Sequence of chain 2.B:
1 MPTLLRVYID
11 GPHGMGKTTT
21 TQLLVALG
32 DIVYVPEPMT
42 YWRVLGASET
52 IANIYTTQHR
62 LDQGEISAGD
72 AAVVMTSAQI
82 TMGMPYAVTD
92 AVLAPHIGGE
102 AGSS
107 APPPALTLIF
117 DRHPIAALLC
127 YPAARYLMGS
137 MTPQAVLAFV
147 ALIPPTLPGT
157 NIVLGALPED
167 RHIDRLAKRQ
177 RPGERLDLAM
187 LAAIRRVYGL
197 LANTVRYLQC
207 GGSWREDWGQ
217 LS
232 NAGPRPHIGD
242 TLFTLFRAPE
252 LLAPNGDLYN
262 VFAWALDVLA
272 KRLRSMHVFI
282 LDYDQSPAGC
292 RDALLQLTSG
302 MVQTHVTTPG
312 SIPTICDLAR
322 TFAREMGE

This protein binds this small molecule.
Small molecule (SMILES): O=c1[nH]c(=O)n([C@H]2C[C@H](O)[C@@H](CO)O2)cc1I

Binding-site contacts:
Ligand atom C2 contacts residue GLN80 of chain 2.B at 3.8 Å.
Ligand atom I contacts residue ARG118 of chain 2.B at 3.9 Å.
Ligand atom C2' contacts residue TYR127 of chain 2.B at 3.9 Å (hydrophobic).
Ligand atom O5' contacts residue ARG177 of chain 2.B at 3.5 Å (salt-bridge).
Ligand atom C4 contacts residue TYR127 of chain 2.B at 3.6 Å (hydrophobic).
Ligand atom C4 contacts residue GLN80 of chain 2.B at 3.5 Å.
Ligand atom O3' contacts residue GLU180 of chain 2.B at 2.6 Å (salt-bridge).
Ligand atom N3 contacts residue GLN80 of chain 2.B at 3.1 Å (h-bond).
Ligand atom O2 contacts residue ILE55 of chain 2.B at 3.5 Å.
Ligand atom C2' contacts residue TYR56 of chain 2.B at 3.7 Å (hydrophobic).
Ligand atom C5 contacts residue MET83 of chain 2.B at 3.3 Å (hydrophobic).
Ligand atom C2 contacts residue TYR127 of chain 2.B at 3.7 Å (hydrophobic).
Ligand atom C1' contacts residue TYR56 of chain 2.B at 4.0 Å (hydrophobic).
Ligand atom O4 contacts residue GLN80 of chain 2.B at 2.8 Å (h-bond).
Ligand atom O4' contacts residue ILE52 of chain 2.B at 2.8 Å.
Ligand atom N3 contacts residue TYR127 of chain 2.B at 3.5 Å.
Ligand atom O5' contacts residue GLU38 of chain 2.B at 3.5 Å (salt-bridge).
Ligand atom C3' contacts residue TYR56 of chain 2.B at 3.6 Å (hydrophobic).
Ligand atom C1' contacts residue ILE52 of chain 2.B at 3.8 Å (hydrophobic).
Ligand atom C4' contacts residue GLU180 of chain 2.B at 3.9 Å.
Ligand atom C4 contacts residue MET83 of chain 2.B at 3.7 Å (hydrophobic).
Ligand atom O4' contacts residue MET83 of chain 2.B at 3.8 Å.
Ligand atom N3 contacts residue MET83 of chain 2.B at 3.9 Å.
Ligand atom C4' contacts residue ILE52 of chain 2.B at 3.6 Å (hydrophobic).
Ligand atom C5' contacts residue TRP43 of chain 2.B at 3.8 Å (hydrophobic).
Ligand atom O2 contacts residue TYR127 of chain 2.B at 3.8 Å.
Ligand atom O4 contacts residue ALA123 of chain 2.B at 3.4 Å.
Ligand atom C5' contacts residue ARG177 of chain 2.B at 2.8 Å.
Ligand atom C4' contacts residue ARG177 of chain 2.B at 4.0 Å.
Ligand atom O4 contacts residue TYR127 of chain 2.B at 3.7 Å.
Ligand atom O2 contacts residue GLN80 of chain 2.B at 3.6 Å (h-bond).
Ligand atom O3' contacts residue HIS13 of chain 2.B at 3.9 Å.
Ligand atom C2 contacts residue ILE55 of chain 2.B at 4.0 Å (hydrophobic).
Ligand atom C6 contacts residue MET83 of chain 2.B at 3.3 Å (hydrophobic).
Ligand atom N1 contacts residue MET83 of chain 2.B at 3.6 Å.
Ligand atom C2 contacts residue MET83 of chain 2.B at 3.9 Å (hydrophobic).
Ligand atom C3' contacts residue GLU180 of chain 2.B at 3.3 Å.
Ligand atom C5 contacts residue TYR127 of chain 2.B at 3.8 Å (hydrophobic).
Ligand atom O4 contacts residue MET83 of chain 2.B at 3.6 Å.
Ligand atom O3' contacts residue TYR56 of chain 2.B at 2.5 Å (h-bond).